A small-molecule ligand and the protein it binds are described below.
Small molecule (SMILES): CC(=O)N[C@@H]1[C@@H](O)[C@H](O)[C@@H](CO)O[C@H]1O

Binding-site contacts:
Ligand atom C4 contacts residue ASN268 of chain 1.A at 4.3 Å.
Ligand atom C3 contacts residue ASN268 of chain 1.A at 3.8 Å.
Ligand atom C8 contacts residue HIS293 of chain 1.A at 3.5 Å.
Ligand atom C7 contacts residue HIS293 of chain 1.A at 3.8 Å.
Ligand atom O7 contacts residue HIS293 of chain 1.A at 3.7 Å.
Ligand atom O5 contacts residue PHE291 of chain 1.A at 4.5 Å.
Ligand atom C7 contacts residue ASN268 of chain 1.A at 4.0 Å.
Ligand atom N2 contacts residue ASN268 of chain 1.A at 2.9 Å (h-bond).
Ligand atom O6 contacts residue PHE291 of chain 1.A at 3.1 Å.
Ligand atom O7 contacts residue SER292 of chain 1.A at 4.3 Å.
Ligand atom C2 contacts residue ASN268 of chain 1.A at 2.5 Å.
Ligand atom C1 contacts residue ASN268 of chain 1.A at 1.4 Å.
Ligand atom C4 contacts residue PHE291 of chain 1.A at 4.2 Å (hydrophobic).
Ligand atom O5 contacts residue ASN268 of chain 1.A at 2.4 Å (h-bond).
Ligand atom O6 contacts residue ASN268 of chain 1.A at 4.0 Å.
Ligand atom C5 contacts residue ASN268 of chain 1.A at 3.7 Å.
Ligand atom C6 contacts residue PHE291 of chain 1.A at 3.7 Å (hydrophobic).

Sequence of chain 1.A:
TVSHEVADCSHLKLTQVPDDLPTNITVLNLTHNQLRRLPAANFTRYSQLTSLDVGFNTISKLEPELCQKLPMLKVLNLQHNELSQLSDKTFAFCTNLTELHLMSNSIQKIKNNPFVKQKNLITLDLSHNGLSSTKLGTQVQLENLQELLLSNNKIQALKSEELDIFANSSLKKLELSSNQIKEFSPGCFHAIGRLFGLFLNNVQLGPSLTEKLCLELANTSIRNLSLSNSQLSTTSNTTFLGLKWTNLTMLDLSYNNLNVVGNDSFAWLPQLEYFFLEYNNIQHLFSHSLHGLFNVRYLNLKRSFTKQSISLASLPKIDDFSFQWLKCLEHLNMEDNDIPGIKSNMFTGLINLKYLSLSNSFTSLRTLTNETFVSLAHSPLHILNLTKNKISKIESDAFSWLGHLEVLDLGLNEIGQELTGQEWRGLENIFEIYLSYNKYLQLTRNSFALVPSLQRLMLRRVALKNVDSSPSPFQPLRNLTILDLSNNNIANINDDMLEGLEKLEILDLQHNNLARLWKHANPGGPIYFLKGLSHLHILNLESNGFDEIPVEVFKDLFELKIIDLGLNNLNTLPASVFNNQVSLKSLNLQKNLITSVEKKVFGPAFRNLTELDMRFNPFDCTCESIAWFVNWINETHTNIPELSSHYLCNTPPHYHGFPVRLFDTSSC